Sequence of chain 12.D:
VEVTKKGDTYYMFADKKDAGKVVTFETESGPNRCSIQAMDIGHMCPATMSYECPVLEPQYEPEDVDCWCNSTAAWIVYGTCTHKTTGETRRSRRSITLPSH

Binding-site contacts:
Ligand atom O3 contacts residue PRO31 of chain 12.D at 3.4 Å (h-bond).
Ligand atom C8 contacts residue PRO31 of chain 12.D at 4.4 Å (hydrophobic).
Ligand atom O7 contacts residue SER71 of chain 12.D at 3.8 Å.
Ligand atom O7 contacts residue ASN70 of chain 12.D at 3.3 Å (h-bond).
Ligand atom C5 contacts residue ASN70 of chain 12.D at 3.7 Å.
Ligand atom C4 contacts residue ASN70 of chain 12.D at 4.2 Å.
Ligand atom C1 contacts residue ARG33 of chain 12.D at 4.3 Å.
Ligand atom C5 contacts residue ARG33 of chain 12.D at 4.4 Å.
Ligand atom C1 contacts residue ASN32 of chain 12.D at 4.5 Å.
Ligand atom C6 contacts residue ARG33 of chain 12.D at 3.3 Å.
Ligand atom C1 contacts residue ASN70 of chain 12.D at 1.4 Å.
Ligand atom C2 contacts residue ASN70 of chain 12.D at 2.5 Å.
Ligand atom O7 contacts residue SER29 of chain 12.D at 4.4 Å.
Ligand atom O5 contacts residue ASN70 of chain 12.D at 2.4 Å (h-bond).
Ligand atom O6 contacts residue ARG33 of chain 12.D at 3.2 Å (salt-bridge).
Ligand atom N2 contacts residue ASN32 of chain 12.D at 4.0 Å.
Ligand atom N2 contacts residue PRO31 of chain 12.D at 2.5 Å (h-bond).
Ligand atom C2 contacts residue PRO31 of chain 12.D at 3.4 Å (hydrophobic).
Ligand atom C7 contacts residue PRO31 of chain 12.D at 3.1 Å (hydrophobic).
Ligand atom C8 contacts residue ASN70 of chain 12.D at 3.9 Å.
Ligand atom N2 contacts residue ASN70 of chain 12.D at 2.9 Å (h-bond).
Ligand atom C7 contacts residue ASN70 of chain 12.D at 3.1 Å.
Ligand atom O7 contacts residue PRO31 of chain 12.D at 3.1 Å (h-bond).
Ligand atom C1 contacts residue PRO31 of chain 12.D at 4.2 Å (hydrophobic).
Ligand atom C3 contacts residue ASN70 of chain 12.D at 3.8 Å.
Ligand atom C3 contacts residue PRO31 of chain 12.D at 3.3 Å (hydrophobic).

This protein binds this small molecule.
Small molecule (SMILES): CC(=O)N[C@@H]1[C@@H](O)[C@H](O)[C@@H](CO)O[C@H]1O